Sequence of chain 1.F:
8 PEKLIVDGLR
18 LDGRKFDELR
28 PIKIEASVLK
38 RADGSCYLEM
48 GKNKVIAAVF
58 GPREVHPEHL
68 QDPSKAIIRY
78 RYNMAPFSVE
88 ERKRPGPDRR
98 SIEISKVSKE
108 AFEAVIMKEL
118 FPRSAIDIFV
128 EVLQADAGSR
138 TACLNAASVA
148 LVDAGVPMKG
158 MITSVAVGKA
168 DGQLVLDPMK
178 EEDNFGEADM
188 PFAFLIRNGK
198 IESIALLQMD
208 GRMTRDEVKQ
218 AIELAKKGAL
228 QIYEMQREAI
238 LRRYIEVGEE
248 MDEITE

The small molecule below binds the protein below.
Small molecule (SMILES): Nc1ccn([C@@H]2O[C@H](CO[P](=O)(O)O[C@H]3[C@@H](O)[C@H](n4ccc(N)nc4=O)O[C@@H]3CO[P](=O)(O)O[C@H]3[C@@H](O)[C@H](n4ccc(N)nc4=O)O[C@@H]3CO[P](=O)(O)O[C@H]3[C@@H](O)[C@H](n4ccc(N)nc4=O)O[C@@H]3COP(=O)=O)[C@@H](O)[C@H]2O)c(=O)n1

Binding-site contacts:
Ligand atom O2' contacts residue GLU87 of chain 1.F at 3.6 Å (salt-bridge).
Ligand atom O3' contacts residue ARG107 of chain 1.I at 3.9 Å.
Ligand atom O2' contacts residue ILE80 of chain 1.I at 3.7 Å.
Ligand atom O2 contacts residue VAL86 of chain 1.F at 3.2 Å.
Ligand atom OP1 contacts residue ARG96 of chain 1.F at 3.5 Å (salt-bridge).
Ligand atom OP1 contacts residue ASP186 of chain 1.F at 3.6 Å.
Ligand atom O5' contacts residue ARG97 of chain 1.F at 3.9 Å.
Ligand atom OP1 contacts residue ARG107 of chain 1.I at 2.6 Å (salt-bridge).
Ligand atom OP1 contacts residue ASP180 of chain 1.F at 3.5 Å (salt-bridge).
Ligand atom O4' contacts residue ARG114 of chain 1.I at 3.9 Å.
Ligand atom OP2 contacts residue ARG97 of chain 1.F at 3.0 Å (salt-bridge).
Ligand atom C4' contacts residue ARG114 of chain 1.I at 3.6 Å.
Ligand atom N4 contacts residue MET81 of chain 1.F at 3.8 Å.
Ligand atom N4 contacts residue LYS90 of chain 1.F at 3.3 Å.
Ligand atom O2 contacts residue ARG114 of chain 1.I at 3.4 Å (salt-bridge).
Ligand atom O2' contacts residue ALA132 of chain 1.F at 4.0 Å.
Ligand atom N4 contacts residue ALA70 of chain 1.I at 3.5 Å.
Ligand atom O3' contacts residue ASP133 of chain 1.F at 2.6 Å (salt-bridge).
Ligand atom C2 contacts residue VAL86 of chain 1.F at 3.2 Å (hydrophobic).
Ligand atom OP2 contacts residue ARG96 of chain 1.F at 3.8 Å.
Ligand atom N1 contacts residue VAL86 of chain 1.F at 3.9 Å.
Ligand atom N3 contacts residue VAL86 of chain 1.F at 3.4 Å.
Ligand atom O2 contacts residue ILE79 of chain 1.I at 3.7 Å.
Ligand atom O3' contacts residue SER136 of chain 1.F at 3.6 Å (h-bond).
Ligand atom C3' contacts residue ASP133 of chain 1.F at 3.9 Å.
Ligand atom O3' contacts residue ALA132 of chain 1.F at 4.0 Å.
Ligand atom OP2 contacts residue ARG107 of chain 1.I at 2.6 Å (salt-bridge).
Ligand atom C5' contacts residue ASP110 of chain 1.I at 3.8 Å.
Ligand atom O2 contacts residue GLU87 of chain 1.F at 3.3 Å (salt-bridge).
Ligand atom O2' contacts residue ILE79 of chain 1.I at 3.2 Å (h-bond).
Ligand atom C4 contacts residue MET81 of chain 1.F at 3.4 Å (hydrophobic).
Ligand atom O3' contacts residue ARG96 of chain 1.F at 3.1 Å (salt-bridge).
Ligand atom C5 contacts residue MET81 of chain 1.F at 3.2 Å (hydrophobic).
Ligand atom C1' contacts residue ILE80 of chain 1.I at 3.8 Å (hydrophobic).
Ligand atom P contacts residue ARG96 of chain 1.F at 3.6 Å.
Ligand atom C5' contacts residue ARG114 of chain 1.I at 3.9 Å.
Ligand atom P contacts residue ARG107 of chain 1.I at 3.0 Å.
Ligand atom C6 contacts residue MET81 of chain 1.F at 3.6 Å (hydrophobic).
Ligand atom C5' contacts residue ARG96 of chain 1.F at 3.8 Å.
Ligand atom O2' contacts residue ARG114 of chain 1.I at 3.8 Å.

Sequence of chain 1.I:
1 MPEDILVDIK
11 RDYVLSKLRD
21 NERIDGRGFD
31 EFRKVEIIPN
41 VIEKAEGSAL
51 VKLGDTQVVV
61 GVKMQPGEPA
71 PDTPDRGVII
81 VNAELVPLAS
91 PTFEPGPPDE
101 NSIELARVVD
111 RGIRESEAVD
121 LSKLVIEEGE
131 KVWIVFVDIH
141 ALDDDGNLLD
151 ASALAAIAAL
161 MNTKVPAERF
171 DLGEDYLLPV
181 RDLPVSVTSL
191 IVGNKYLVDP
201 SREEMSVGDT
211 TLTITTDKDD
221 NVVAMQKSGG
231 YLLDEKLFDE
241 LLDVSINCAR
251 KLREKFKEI